Sequence of chain 1.B:
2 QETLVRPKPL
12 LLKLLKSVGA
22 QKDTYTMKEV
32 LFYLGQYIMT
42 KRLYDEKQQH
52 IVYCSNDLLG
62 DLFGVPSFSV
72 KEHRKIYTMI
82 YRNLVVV

Binding-site contacts:
Ligand atom CD2 contacts residue HIS74 of chain 1.B at 3.5 Å.
Ligand atom CG contacts residue GLY36 of chain 1.B at 3.9 Å.
Ligand atom CAP contacts residue GLY36 of chain 1.B at 3.8 Å.
Ligand atom CD contacts residue PHE33 of chain 1.B at 3.7 Å (hydrophobic).
Ligand atom CZ2 contacts residue LEU35 of chain 1.B at 3.7 Å (hydrophobic).
Ligand atom C contacts residue GLN50 of chain 1.B at 3.5 Å.
Ligand atom CB contacts residue GLN50 of chain 1.B at 3.6 Å.
Ligand atom CD1 contacts residue GLY36 of chain 1.B at 3.5 Å.
Ligand atom CG contacts residue GLN50 of chain 1.B at 4.0 Å.
Ligand atom NE1 contacts residue LEU32 of chain 1.B at 2.8 Å (h-bond).
Ligand atom CE2 contacts residue ILE39 of chain 1.B at 3.7 Å (hydrophobic).
Ligand atom CD1 contacts residue GLN50 of chain 1.B at 3.4 Å.
Ligand atom CAO contacts residue MET40 of chain 1.B at 3.9 Å (hydrophobic).
Ligand atom CAB contacts residue MET40 of chain 1.B at 3.9 Å (hydrophobic).
Ligand atom CE2 contacts residue MET40 of chain 1.B at 3.9 Å (hydrophobic).
Ligand atom CE2 contacts residue GLY36 of chain 1.B at 3.5 Å.
Ligand atom CH2 contacts residue ILE39 of chain 1.B at 3.9 Å (hydrophobic).
Ligand atom CD1 contacts residue HIS51 of chain 1.B at 3.4 Å.
Ligand atom CE1 contacts residue ILE39 of chain 1.B at 3.7 Å (hydrophobic).
Ligand atom CH2 contacts residue LEU35 of chain 1.B at 4.0 Å (hydrophobic).
Ligand atom CAQ contacts residue GLN37 of chain 1.B at 3.5 Å.
Ligand atom CB1 contacts residue LEU32 of chain 1.B at 3.6 Å (hydrophobic).
Ligand atom CAT contacts residue PHE33 of chain 1.B at 3.8 Å (hydrophobic).
Ligand atom CD1 contacts residue LEU32 of chain 1.B at 3.6 Å (hydrophobic).
Ligand atom CE3 contacts residue VAL71 of chain 1.B at 3.8 Å (hydrophobic).
Ligand atom CB contacts residue TYR45 of chain 1.B at 3.7 Å (hydrophobic).
Ligand atom CE1 contacts residue VAL71 of chain 1.B at 3.5 Å (hydrophobic).
Ligand atom NE1 contacts residue GLY36 of chain 1.B at 3.4 Å.
Ligand atom CG contacts residue TYR45 of chain 1.B at 4.0 Å (hydrophobic).
Ligand atom CE2 contacts residue LEU32 of chain 1.B at 3.8 Å (hydrophobic).
Ligand atom CA contacts residue GLN50 of chain 1.B at 3.3 Å.
Ligand atom CD1 contacts residue LEU32 of chain 1.B at 3.7 Å (hydrophobic).
Ligand atom CE2 contacts residue GLY36 of chain 1.B at 3.7 Å.
Ligand atom CZ contacts residue ILE39 of chain 1.B at 3.3 Å (hydrophobic).
Ligand atom N contacts residue GLN50 of chain 1.B at 2.7 Å (h-bond).
Ligand atom CD1 contacts residue VAL71 of chain 1.B at 3.9 Å (hydrophobic).
Ligand atom CA contacts residue GLN50 of chain 1.B at 3.8 Å.
Ligand atom CZ3 contacts residue ILE39 of chain 1.B at 3.9 Å (hydrophobic).
Ligand atom CD1 contacts residue GLN50 of chain 1.B at 3.8 Å.
Ligand atom CB contacts residue GLN50 of chain 1.B at 3.8 Å.

The small molecule below binds the protein below.
Small molecule (SMILES): CC(C)C[C@@H]1NC(=O)[C@H](CCCN=C(N)N)NC(=O)[C@H](CC2=c3ccccc3=NC2)NC(=O)[C@H](CC(C)C)NC(=O)[C@H](CC(N)=O)NC(=O)[C@](C)(NC(=O)[C@H](Cc2ccccc2)NC(=O)[C@@H](N)[C@@H](C)O)CCCCCC/C=C/C/C=C/[C@@](C)(C=O)NC(=O)[C@H](CC(C)C)NC1=O